Binding-site contacts:
Ligand atom C4 contacts residue ASP189 of chain 1.B at 3.9 Å.
Ligand atom O3 contacts residue ASP189 of chain 1.B at 2.4 Å (salt-bridge).
Ligand atom C4 contacts residue TYR316 of chain 1.B at 3.8 Å (hydrophobic).
Ligand atom C6 contacts residue ARG398 of chain 1.B at 2.5 Å.
Ligand atom O2 contacts residue ASP319 of chain 1.B at 2.5 Å (salt-bridge).
Ligand atom C2 contacts residue ASN400 of chain 1.B at 3.7 Å.
Ligand atom C4 contacts residue ARG170 of chain 1.B at 3.7 Å.
Ligand atom C2 contacts residue HIS193 of chain 1.B at 3.8 Å.
Ligand atom C1 contacts residue TRP320 of chain 1.B at 3.5 Å (hydrophobic).
Ligand atom C5 contacts residue ARG398 of chain 1.B at 3.5 Å.
Ligand atom O4 contacts residue GLY402 of chain 1.B at 3.3 Å.
Ligand atom O3 contacts residue THR287 of chain 1.B at 3.6 Å.
Ligand atom O6 contacts residue TRP320 of chain 1.B at 2.7 Å (h-bond).
Ligand atom C3 contacts residue TRP320 of chain 1.B at 3.6 Å (hydrophobic).
Ligand atom C1 contacts residue ASN400 of chain 1.B at 3.5 Å.
Ligand atom O5 contacts residue ARG170 of chain 1.B at 3.8 Å.
Ligand atom O6 contacts residue ARG398 of chain 1.B at 1.3 Å (salt-bridge).
Ligand atom O3 contacts residue HIS193 of chain 1.B at 2.8 Å (h-bond).
Ligand atom O4 contacts residue ASP189 of chain 1.B at 3.3 Å (salt-bridge).
Ligand atom C6 contacts residue TRP320 of chain 1.B at 3.7 Å (hydrophobic).
Ligand atom C1 contacts residue ASN400 of chain 1.B at 3.5 Å.
Ligand atom C3 contacts residue HIS193 of chain 1.B at 3.7 Å.
Ligand atom O6 contacts residue ARG170 of chain 1.B at 3.1 Å (salt-bridge).
Ligand atom C2 contacts residue TRP320 of chain 1.B at 3.3 Å (hydrophobic).
Ligand atom O2 contacts residue ASN290 of chain 1.B at 3.4 Å (h-bond).
Ligand atom C3 contacts residue ASN400 of chain 1.B at 3.4 Å.
Ligand atom O4 contacts residue ASN317 of chain 1.B at 3.2 Å (h-bond).
Ligand atom N2 contacts residue PHE191 of chain 1.B at 3.8 Å.
Ligand atom C3 contacts residue ASP189 of chain 1.B at 3.4 Å.
Ligand atom C6 contacts residue GLU196 of chain 1.B at 3.4 Å.
Ligand atom O4 contacts residue TYR316 of chain 1.B at 2.6 Å (h-bond).
Ligand atom C3 contacts residue ASN400 of chain 1.B at 3.3 Å.
Ligand atom C2 contacts residue ASP319 of chain 1.B at 3.2 Å.
Ligand atom N2 contacts residue ASN400 of chain 1.B at 2.9 Å (h-bond).
Ligand atom C6 contacts residue ASN317 of chain 1.B at 3.4 Å.
Ligand atom O6 contacts residue PHE199 of chain 1.B at 3.8 Å.
Ligand atom C2 contacts residue ASN400 of chain 1.B at 3.4 Å.
Ligand atom C6 contacts residue PHE199 of chain 1.B at 3.8 Å (hydrophobic).
Ligand atom C8 contacts residue PHE191 of chain 1.B at 3.6 Å (hydrophobic).
Ligand atom O6 contacts residue GLU196 of chain 1.B at 2.7 Å (salt-bridge).

Sequence of chain 1.B:
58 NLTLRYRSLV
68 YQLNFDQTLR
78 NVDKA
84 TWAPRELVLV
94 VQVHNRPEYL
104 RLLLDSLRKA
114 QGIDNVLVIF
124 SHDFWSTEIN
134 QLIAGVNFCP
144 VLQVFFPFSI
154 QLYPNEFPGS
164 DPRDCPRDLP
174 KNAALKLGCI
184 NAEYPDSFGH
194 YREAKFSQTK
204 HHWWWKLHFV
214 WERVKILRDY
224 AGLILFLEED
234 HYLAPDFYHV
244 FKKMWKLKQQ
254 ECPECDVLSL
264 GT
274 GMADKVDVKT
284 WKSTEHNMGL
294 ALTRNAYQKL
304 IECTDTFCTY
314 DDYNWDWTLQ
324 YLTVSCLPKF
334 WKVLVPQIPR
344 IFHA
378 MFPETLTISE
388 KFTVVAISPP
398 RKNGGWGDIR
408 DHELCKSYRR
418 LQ

A protein and the small-molecule ligand that binds it are described below.
Small molecule (SMILES): CC(=O)N[C@@H]1[C@@H](O)[C@H](O[C@@H]2O[C@H](CO[C@H]3O[C@H](CO)[C@@H](O)[C@H](O)[C@@H]3O)[C@@H](O)[C@H](O[C@H]3O[C@H](CO)[C@@H](O)[C@H](O)[C@@H]3O[C@@H]3O[C@H](CO)[C@@H](O)[C@H](O)[C@H]3NC(C)=O)[C@@H]2O)[C@@H](CO)O[C@H]1O